Sequence of chain 1.V:
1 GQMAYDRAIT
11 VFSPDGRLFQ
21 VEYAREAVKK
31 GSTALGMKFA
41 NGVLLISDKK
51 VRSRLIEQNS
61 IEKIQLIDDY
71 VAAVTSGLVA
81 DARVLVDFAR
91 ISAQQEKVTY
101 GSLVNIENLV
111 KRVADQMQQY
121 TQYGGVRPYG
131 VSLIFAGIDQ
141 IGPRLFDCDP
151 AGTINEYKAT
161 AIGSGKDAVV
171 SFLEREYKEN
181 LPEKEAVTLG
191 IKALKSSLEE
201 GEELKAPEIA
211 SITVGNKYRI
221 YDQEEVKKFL

The small molecule below binds the protein below.
Small molecule (SMILES): C[C@@H](NC(=O)[C@H](Cc1ccc(O)cc1)NC(=O)OCc1ccccc1)C(=O)O

Sequence of chain 1.BA:
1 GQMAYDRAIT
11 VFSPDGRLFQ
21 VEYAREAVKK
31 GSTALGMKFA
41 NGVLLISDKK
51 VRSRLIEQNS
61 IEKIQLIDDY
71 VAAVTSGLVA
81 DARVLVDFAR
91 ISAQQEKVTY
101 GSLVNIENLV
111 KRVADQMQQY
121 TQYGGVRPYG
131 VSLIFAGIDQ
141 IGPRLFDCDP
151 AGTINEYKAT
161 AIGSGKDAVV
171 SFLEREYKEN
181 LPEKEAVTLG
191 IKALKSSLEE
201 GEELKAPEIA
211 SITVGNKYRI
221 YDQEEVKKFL

Binding-site contacts:
Ligand atom C2 contacts residue VAL79 of chain 1.V at 3.8 Å (hydrophobic).
Ligand atom C11 contacts residue LEU78 of chain 1.V at 3.7 Å (hydrophobic).
Ligand atom C15 contacts residue ARG25 of chain 1.BA at 2.9 Å.
Ligand atom O3 contacts residue VAL79 of chain 1.V at 3.0 Å (h-bond).
Ligand atom C9 contacts residue GLY16 of chain 1.BA at 3.6 Å.
Ligand atom C14 contacts residue ARG25 of chain 1.BA at 3.2 Å.
Ligand atom O3 contacts residue LEU78 of chain 1.V at 3.3 Å.
Ligand atom C9 contacts residue LYS30 of chain 1.V at 3.9 Å.
Ligand atom C18 contacts residue ARG25 of chain 1.BA at 3.7 Å.
Ligand atom O5 contacts residue LYS63 of chain 1.V at 3.1 Å (salt-bridge).
Ligand atom C16 contacts residue ALA151 of chain 1.BA at 3.6 Å (hydrophobic).
Ligand atom O5 contacts residue GLY77 of chain 1.V at 3.1 Å (h-bond).
Ligand atom C20 contacts residue GLY31 of chain 1.V at 3.5 Å.
Ligand atom O5 contacts residue GLY31 of chain 1.V at 3.4 Å.
Ligand atom O5 contacts residue SER32 of chain 1.V at 3.5 Å (h-bond).
Ligand atom C3 contacts residue GLY77 of chain 1.V at 3.6 Å.
Ligand atom C2 contacts residue GLY77 of chain 1.V at 3.3 Å.
Ligand atom O2 contacts residue ARG17 of chain 1.BA at 3.6 Å.
Ligand atom C17 contacts residue VAL21 of chain 1.BA at 3.7 Å (hydrophobic).
Ligand atom O6 contacts residue LYS63 of chain 1.V at 3.3 Å (salt-bridge).
Ligand atom C17 contacts residue ARG25 of chain 1.BA at 3.5 Å.
Ligand atom C9 contacts residue LEU78 of chain 1.V at 3.7 Å (hydrophobic).
Ligand atom C10 contacts residue GLY16 of chain 1.BA at 3.8 Å.
Ligand atom O6 contacts residue SER32 of chain 1.V at 2.5 Å (h-bond).
Ligand atom C16 contacts residue ARG25 of chain 1.BA at 3.1 Å.
Ligand atom C19 contacts residue ARG25 of chain 1.BA at 3.6 Å.
Ligand atom O1 contacts residue VAL79 of chain 1.V at 3.7 Å.
Ligand atom C20 contacts residue LYS63 of chain 1.V at 3.5 Å.
Ligand atom C10 contacts residue ALA27 of chain 1.V at 3.7 Å (hydrophobic).
Ligand atom C4 contacts residue GLY77 of chain 1.V at 3.3 Å.
Ligand atom O6 contacts residue GLY31 of chain 1.V at 3.5 Å.
Ligand atom N1 contacts residue GLY77 of chain 1.V at 3.1 Å (h-bond).
Ligand atom O5 contacts residue SER76 of chain 1.V at 3.2 Å.
Ligand atom C10 contacts residue LEU78 of chain 1.V at 3.2 Å (hydrophobic).
Ligand atom C1 contacts residue VAL79 of chain 1.V at 3.5 Å (hydrophobic).
Ligand atom C13 contacts residue ARG25 of chain 1.BA at 3.7 Å.
Ligand atom O2 contacts residue GLY16 of chain 1.BA at 2.8 Å (h-bond).
Ligand atom C3 contacts residue VAL79 of chain 1.V at 3.7 Å (hydrophobic).
Ligand atom C20 contacts residue SER32 of chain 1.V at 3.3 Å.
Ligand atom C11 contacts residue ALA27 of chain 1.V at 3.5 Å (hydrophobic).